Binding-site contacts:
Ligand atom O6 contacts residue TYR157 of chain 1.A at 3.3 Å (h-bond).
Ligand atom O2 contacts residue GLU113 of chain 1.A at 3.0 Å (salt-bridge).
Ligand atom C3 contacts residue ASP67 of chain 1.A at 3.6 Å.
Ligand atom O4 contacts residue ARG346 of chain 1.A at 3.3 Å (salt-bridge).
Ligand atom O1 contacts residue ASN14 of chain 1.A at 3.4 Å (h-bond).
Ligand atom O4 contacts residue TRP342 of chain 1.A at 3.9 Å.
Ligand atom C3 contacts residue TRP64 of chain 1.A at 3.6 Å (hydrophobic).
Ligand atom C6 contacts residue ARG346 of chain 1.A at 3.7 Å.
Ligand atom C1 contacts residue TRP232 of chain 1.A at 3.8 Å (hydrophobic).
Ligand atom O2 contacts residue ASP67 of chain 1.A at 2.6 Å (salt-bridge).
Ligand atom O2 contacts residue LYS17 of chain 1.A at 2.8 Å (salt-bridge).
Ligand atom O3 contacts residue ARG68 of chain 1.A at 2.7 Å (salt-bridge).
Ligand atom C2 contacts residue LYS17 of chain 1.A at 3.7 Å.
Ligand atom C3 contacts residue ARG68 of chain 1.A at 3.8 Å.
Ligand atom O6 contacts residue ARG346 of chain 1.A at 3.9 Å.
Ligand atom C6 contacts residue TYR157 of chain 1.A at 3.9 Å (hydrophobic).
Ligand atom O6 contacts residue PRO156 of chain 1.A at 3.2 Å.
Ligand atom O5 contacts residue TYR157 of chain 1.A at 3.2 Å.
Ligand atom O4 contacts residue ARG68 of chain 1.A at 2.6 Å (salt-bridge).
Ligand atom O1 contacts residue ASP16 of chain 1.A at 2.9 Å (salt-bridge).
Ligand atom O3 contacts residue ALA65 of chain 1.A at 3.4 Å.
Ligand atom C2 contacts residue TRP232 of chain 1.A at 4.0 Å (hydrophobic).
Ligand atom C6 contacts residue PRO156 of chain 1.A at 3.7 Å (hydrophobic).
Ligand atom O1 contacts residue LYS17 of chain 1.A at 2.9 Å (salt-bridge).
Ligand atom C1 contacts residue ASP16 of chain 1.A at 3.5 Å.
Ligand atom O3 contacts residue ASP67 of chain 1.A at 2.7 Å (salt-bridge).
Ligand atom O3 contacts residue TRP342 of chain 1.A at 3.9 Å.
Ligand atom C2 contacts residue GLU113 of chain 1.A at 3.8 Å.
Ligand atom C1 contacts residue LYS17 of chain 1.A at 3.5 Å.
Ligand atom C2 contacts residue ASP67 of chain 1.A at 3.3 Å.
Ligand atom O3 contacts residue TRP64 of chain 1.A at 3.3 Å (h-bond).
Ligand atom O2 contacts residue MET332 of chain 1.A at 3.9 Å.
Ligand atom C4 contacts residue ARG68 of chain 1.A at 3.7 Å.
Ligand atom C6 contacts residue TRP342 of chain 1.A at 3.6 Å (hydrophobic).
Ligand atom C1 contacts residue TYR157 of chain 1.A at 3.5 Å (hydrophobic).
Ligand atom C6 contacts residue GLU155 of chain 1.A at 3.5 Å.
Ligand atom O6 contacts residue GLU155 of chain 1.A at 2.6 Å (salt-bridge).
Ligand atom O2 contacts residue TRP64 of chain 1.A at 3.3 Å (h-bond).
Ligand atom C4 contacts residue TRP342 of chain 1.A at 3.5 Å (hydrophobic).
Ligand atom O2 contacts residue ALA65 of chain 1.A at 3.4 Å.

Sequence of chain 1.A:
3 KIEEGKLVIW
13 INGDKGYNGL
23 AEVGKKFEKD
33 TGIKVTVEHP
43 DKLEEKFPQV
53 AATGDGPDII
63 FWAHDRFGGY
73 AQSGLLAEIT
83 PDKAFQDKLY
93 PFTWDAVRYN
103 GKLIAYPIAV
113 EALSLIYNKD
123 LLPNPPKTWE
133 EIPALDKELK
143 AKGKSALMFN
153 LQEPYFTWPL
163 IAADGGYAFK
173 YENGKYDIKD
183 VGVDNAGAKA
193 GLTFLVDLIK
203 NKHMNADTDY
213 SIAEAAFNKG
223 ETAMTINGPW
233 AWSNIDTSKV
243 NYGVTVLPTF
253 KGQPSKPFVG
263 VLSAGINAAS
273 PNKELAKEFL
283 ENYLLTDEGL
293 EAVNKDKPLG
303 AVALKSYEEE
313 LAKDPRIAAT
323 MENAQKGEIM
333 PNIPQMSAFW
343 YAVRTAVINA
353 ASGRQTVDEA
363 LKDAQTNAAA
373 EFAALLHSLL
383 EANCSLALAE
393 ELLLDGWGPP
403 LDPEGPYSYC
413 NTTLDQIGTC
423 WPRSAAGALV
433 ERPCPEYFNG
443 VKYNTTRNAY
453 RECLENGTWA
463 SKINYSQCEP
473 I

A protein and the small-molecule ligand that binds it are described below.
Small molecule (SMILES): OC[C@H]1O[C@H](O[C@H]2[C@H](O)[C@@H](O)[C@@H](O)O[C@@H]2CO)[C@H](O)[C@@H](O)[C@@H]1O